Binding-site contacts:
Ligand atom O8 contacts residue ASN53 of chain 1.A at 3.9 Å.
Ligand atom C6 contacts residue 2C21 of chain 1.F at 0.3 Å.
Ligand atom C10 contacts residue ARG54 of chain 1.A at 3.8 Å.
Ligand atom C9 contacts residue PO41 of chain 1.B at 2.8 Å.
Ligand atom C3 contacts residue 2C21 of chain 1.F at 0.6 Å.
Ligand atom O11 contacts residue LEU39 of chain 1.A at 3.9 Å.
Ligand atom O11 contacts residue 2C21 of chain 1.F at 2.3 Å (h-bond).
Ligand atom O11 contacts residue SER52 of chain 1.A at 3.4 Å (h-bond).
Ligand atom C8 contacts residue LEU10 of chain 1.A at 3.7 Å (hydrophobic).
Ligand atom O10 contacts residue PO41 of chain 1.B at 3.6 Å (h-bond).
Ligand atom O11 contacts residue PO41 of chain 1.B at 1.7 Å (h-bond).
Ligand atom C10 contacts residue 2C21 of chain 1.F at 1.3 Å.
Ligand atom C4 contacts residue PHE13 of chain 1.A at 3.6 Å (hydrophobic).
Ligand atom C2 contacts residue PRO12 of chain 1.A at 3.7 Å (hydrophobic).
Ligand atom O10 contacts residue 2C21 of chain 1.F at 1.4 Å (h-bond).
Ligand atom C9 contacts residue 2C21 of chain 1.F at 0.5 Å.
Ligand atom O8 contacts residue 2C21 of chain 1.F at 0.3 Å.
Ligand atom C3 contacts residue PRO12 of chain 1.A at 3.5 Å (hydrophobic).
Ligand atom C5 contacts residue 2C21 of chain 1.F at 0.4 Å.
Ligand atom C7 contacts residue 2C21 of chain 1.F at 0.7 Å.
Ligand atom C4 contacts residue PRO12 of chain 1.A at 3.9 Å (hydrophobic).
Ligand atom O2 contacts residue 2C21 of chain 1.F at 1.4 Å.
Ligand atom O8 contacts residue PO41 of chain 1.B at 2.0 Å (h-bond).
Ligand atom C10 contacts residue SER52 of chain 1.A at 3.9 Å.
Ligand atom C6 contacts residue GSH1 of chain 1.D at 3.3 Å.
Ligand atom C1 contacts residue PRO12 of chain 1.A at 3.8 Å (hydrophobic).
Ligand atom C5 contacts residue PHE13 of chain 1.A at 3.6 Å (hydrophobic).
Ligand atom C10 contacts residue PO41 of chain 1.B at 2.6 Å.
Ligand atom C7 contacts residue TYR84 of chain 1.A at 3.8 Å (hydrophobic).
Ligand atom O2 contacts residue TYR84 of chain 1.A at 2.8 Å (h-bond).
Ligand atom C1 contacts residue 2C21 of chain 1.F at 0.5 Å.
Ligand atom O11 contacts residue LYS43 of chain 1.A at 3.0 Å (salt-bridge).
Ligand atom C4 contacts residue 2C21 of chain 1.F at 0.4 Å.
Ligand atom C8 contacts residue 2C21 of chain 1.F at 1.1 Å.
Ligand atom O2 contacts residue PHE80 of chain 1.A at 3.4 Å.
Ligand atom C2 contacts residue 2C21 of chain 1.F at 0.7 Å.
Ligand atom C5 contacts residue GSH1 of chain 1.D at 3.7 Å.
Ligand atom O10 contacts residue ARG54 of chain 1.A at 2.7 Å (salt-bridge).
Ligand atom C4 contacts residue LEU63 of chain 1.A at 3.8 Å (hydrophobic).
Ligand atom O8 contacts residue ARG54 of chain 1.A at 3.4 Å (salt-bridge).

The protein below binds the small molecule below.
Small molecule (SMILES): O=C(O)C(=O)C=Cc1ccccc1O

Sequence of chain 1.A:
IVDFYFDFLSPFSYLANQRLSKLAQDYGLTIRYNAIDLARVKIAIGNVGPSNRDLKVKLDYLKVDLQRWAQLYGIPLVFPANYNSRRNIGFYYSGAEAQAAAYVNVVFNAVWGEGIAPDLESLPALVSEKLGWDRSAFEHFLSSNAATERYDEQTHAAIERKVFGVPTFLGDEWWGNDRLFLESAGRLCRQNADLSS